The protein below binds the small molecule below.
Small molecule (SMILES): Cn1cnc2c(ccn2CC(=O)Nc2ccncc2Cl)c1=O

Sequence of chain 1.A:
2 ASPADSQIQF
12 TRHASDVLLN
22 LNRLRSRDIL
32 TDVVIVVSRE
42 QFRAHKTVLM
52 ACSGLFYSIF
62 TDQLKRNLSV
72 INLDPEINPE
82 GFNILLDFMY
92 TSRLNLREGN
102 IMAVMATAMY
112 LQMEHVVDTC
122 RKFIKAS

Sequence of chain 2.A:
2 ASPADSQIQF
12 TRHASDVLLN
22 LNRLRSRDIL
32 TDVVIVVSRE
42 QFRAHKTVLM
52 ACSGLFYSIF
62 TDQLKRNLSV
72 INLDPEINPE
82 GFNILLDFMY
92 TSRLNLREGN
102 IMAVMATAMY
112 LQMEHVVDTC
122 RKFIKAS

Binding-site contacts:
Ligand atom CLAC contacts residue MET51 of chain 2.A at 3.2 Å.
Ligand atom NAM contacts residue ASN21 of chain 1.A at 3.5 Å (h-bond).
Ligand atom CAH contacts residue GLN113 of chain 2.A at 3.6 Å.
Ligand atom CAQ contacts residue ASN21 of chain 1.A at 3.7 Å.
Ligand atom NAM contacts residue MET51 of chain 2.A at 2.9 Å (h-bond).
Ligand atom C contacts residue MET51 of chain 2.A at 3.5 Å (hydrophobic).
Ligand atom C1 contacts residue GLN113 of chain 2.A at 3.5 Å.
Ligand atom CAQ contacts residue TYR58 of chain 2.A at 3.5 Å (hydrophobic).
Ligand atom CA contacts residue ALA52 of chain 2.A at 3.7 Å (hydrophobic).
Ligand atom NAK contacts residue ARG24 of chain 1.A at 3.6 Å.
Ligand atom O contacts residue ASN21 of chain 1.A at 3.6 Å.
Ligand atom C1 contacts residue GLU115 of chain 2.A at 3.3 Å.
Ligand atom CAF contacts residue CYS53 of chain 2.A at 3.7 Å (hydrophobic).
Ligand atom CLAC contacts residue LEU25 of chain 1.A at 3.6 Å.
Ligand atom CAS contacts residue GLN113 of chain 2.A at 3.7 Å.
Ligand atom CAH contacts residue ACT1 of chain 2.D at 3.8 Å.
Ligand atom CLAC contacts residue ALA52 of chain 2.A at 3.6 Å.
Ligand atom NAL contacts residue ACT1 of chain 2.D at 3.2 Å (h-bond).
Ligand atom CA contacts residue MET51 of chain 2.A at 3.1 Å (hydrophobic).
Ligand atom CAG contacts residue ALA52 of chain 2.A at 3.5 Å (hydrophobic).
Ligand atom NAL contacts residue GLY55 of chain 2.A at 3.2 Å.
Ligand atom CAE contacts residue TYR58 of chain 2.A at 3.8 Å (hydrophobic).
Ligand atom OAB contacts residue GLN113 of chain 2.A at 3.4 Å (h-bond).
Ligand atom CAG contacts residue CYS53 of chain 2.A at 3.4 Å (hydrophobic).
Ligand atom CAT contacts residue GLY55 of chain 2.A at 3.6 Å.
Ligand atom OAB contacts residue GLU115 of chain 2.A at 2.9 Å (salt-bridge).
Ligand atom CAP contacts residue TYR58 of chain 2.A at 3.5 Å (hydrophobic).
Ligand atom CAR contacts residue GLN113 of chain 2.A at 3.1 Å.
Ligand atom NAM contacts residue TYR58 of chain 2.A at 3.5 Å.
Ligand atom O contacts residue ACT1 of chain 2.D at 3.5 Å (h-bond).
Ligand atom CA contacts residue SER54 of chain 2.A at 3.7 Å.
Ligand atom NAN contacts residue GLN113 of chain 2.A at 3.1 Å (h-bond).
Ligand atom CAE contacts residue ACT1 of chain 2.D at 3.4 Å.
Ligand atom C contacts residue ACT1 of chain 2.D at 3.7 Å.
Ligand atom CAG contacts residue SER54 of chain 2.A at 3.7 Å.
Ligand atom CLAC contacts residue ASN21 of chain 1.A at 3.7 Å.
Ligand atom CAH contacts residue GLY55 of chain 2.A at 3.4 Å.
Ligand atom C contacts residue ASN21 of chain 1.A at 3.5 Å.
Ligand atom CAI contacts residue TYR58 of chain 2.A at 3.7 Å (hydrophobic).
Ligand atom N contacts residue SER54 of chain 2.A at 3.7 Å.